A protein and the small-molecule ligand that binds it are described below.
Small molecule (SMILES): CC(=O)N[C@H]1[C@H](O[C@H]2[C@H](O)[C@@H](NC(C)=O)CO[C@@H]2CO[C@@H]2O[C@@H](C)[C@@H](O)[C@@H](O)[C@@H]2O)O[C@H](CO)[C@@H](O)[C@@H]1O

Binding-site contacts:
Ligand atom O2 contacts residue SER549 of chain 1.A at 4.3 Å.
Ligand atom C5 contacts residue ASN573 of chain 1.A at 3.7 Å.
Ligand atom C1 contacts residue ASN573 of chain 1.A at 1.4 Å.
Ligand atom C8 contacts residue ASN573 of chain 1.A at 4.4 Å.
Ligand atom C7 contacts residue ASN573 of chain 1.A at 3.2 Å.
Ligand atom C3 contacts residue ASN573 of chain 1.A at 3.8 Å.
Ligand atom O7 contacts residue ASN573 of chain 1.A at 3.3 Å (h-bond).
Ligand atom C2 contacts residue ASN573 of chain 1.A at 2.5 Å.
Ligand atom C4 contacts residue ASN573 of chain 1.A at 4.3 Å.
Ligand atom O5 contacts residue ASN573 of chain 1.A at 2.4 Å (h-bond).
Ligand atom N2 contacts residue ASN573 of chain 1.A at 2.9 Å (h-bond).
Ligand atom C8 contacts residue GLY574 of chain 1.A at 4.2 Å.

Sequence of chain 1.A:
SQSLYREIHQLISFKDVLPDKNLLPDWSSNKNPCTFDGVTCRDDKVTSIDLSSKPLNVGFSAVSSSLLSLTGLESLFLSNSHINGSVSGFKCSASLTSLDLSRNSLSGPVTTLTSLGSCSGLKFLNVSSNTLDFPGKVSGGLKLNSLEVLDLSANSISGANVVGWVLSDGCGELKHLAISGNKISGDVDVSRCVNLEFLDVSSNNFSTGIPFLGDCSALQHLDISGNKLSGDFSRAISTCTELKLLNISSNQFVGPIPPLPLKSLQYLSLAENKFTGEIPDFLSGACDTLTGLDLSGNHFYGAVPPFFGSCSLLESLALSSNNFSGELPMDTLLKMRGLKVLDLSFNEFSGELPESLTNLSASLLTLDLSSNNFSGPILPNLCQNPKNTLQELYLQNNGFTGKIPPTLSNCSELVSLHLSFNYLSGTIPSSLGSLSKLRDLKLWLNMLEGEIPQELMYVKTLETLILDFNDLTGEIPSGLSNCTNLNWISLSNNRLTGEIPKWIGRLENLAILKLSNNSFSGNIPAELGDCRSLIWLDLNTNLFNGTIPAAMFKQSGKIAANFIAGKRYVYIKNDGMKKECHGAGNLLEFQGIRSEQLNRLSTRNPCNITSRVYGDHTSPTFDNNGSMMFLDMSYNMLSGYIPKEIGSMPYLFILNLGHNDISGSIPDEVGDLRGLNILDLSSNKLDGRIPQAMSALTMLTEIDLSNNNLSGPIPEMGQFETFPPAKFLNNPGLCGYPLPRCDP